Binding-site contacts:
Ligand atom O7 contacts residue ASN686 of chain 1.B at 3.5 Å (h-bond).
Ligand atom C7 contacts residue THR685 of chain 1.B at 4.2 Å.
Ligand atom C1 contacts residue ASN686 of chain 1.B at 1.4 Å.
Ligand atom O5 contacts residue ASN686 of chain 1.B at 2.3 Å (h-bond).
Ligand atom C5 contacts residue ASN686 of chain 1.B at 3.6 Å.
Ligand atom C4 contacts residue ASN686 of chain 1.B at 4.2 Å.
Ligand atom C8 contacts residue PHE1078 of chain 1.B at 3.9 Å (hydrophobic).
Ligand atom C2 contacts residue ASN686 of chain 1.B at 2.5 Å.
Ligand atom N2 contacts residue ASN686 of chain 1.B at 2.9 Å (h-bond).
Ligand atom O7 contacts residue THR685 of chain 1.B at 3.9 Å.
Ligand atom C8 contacts residue THR685 of chain 1.B at 4.4 Å.
Ligand atom C3 contacts residue ASN686 of chain 1.B at 3.8 Å.
Ligand atom C7 contacts residue ASN686 of chain 1.B at 3.4 Å.
Ligand atom C8 contacts residue ASN888 of chain 1.B at 4.5 Å.

Sequence of chain 1.B:
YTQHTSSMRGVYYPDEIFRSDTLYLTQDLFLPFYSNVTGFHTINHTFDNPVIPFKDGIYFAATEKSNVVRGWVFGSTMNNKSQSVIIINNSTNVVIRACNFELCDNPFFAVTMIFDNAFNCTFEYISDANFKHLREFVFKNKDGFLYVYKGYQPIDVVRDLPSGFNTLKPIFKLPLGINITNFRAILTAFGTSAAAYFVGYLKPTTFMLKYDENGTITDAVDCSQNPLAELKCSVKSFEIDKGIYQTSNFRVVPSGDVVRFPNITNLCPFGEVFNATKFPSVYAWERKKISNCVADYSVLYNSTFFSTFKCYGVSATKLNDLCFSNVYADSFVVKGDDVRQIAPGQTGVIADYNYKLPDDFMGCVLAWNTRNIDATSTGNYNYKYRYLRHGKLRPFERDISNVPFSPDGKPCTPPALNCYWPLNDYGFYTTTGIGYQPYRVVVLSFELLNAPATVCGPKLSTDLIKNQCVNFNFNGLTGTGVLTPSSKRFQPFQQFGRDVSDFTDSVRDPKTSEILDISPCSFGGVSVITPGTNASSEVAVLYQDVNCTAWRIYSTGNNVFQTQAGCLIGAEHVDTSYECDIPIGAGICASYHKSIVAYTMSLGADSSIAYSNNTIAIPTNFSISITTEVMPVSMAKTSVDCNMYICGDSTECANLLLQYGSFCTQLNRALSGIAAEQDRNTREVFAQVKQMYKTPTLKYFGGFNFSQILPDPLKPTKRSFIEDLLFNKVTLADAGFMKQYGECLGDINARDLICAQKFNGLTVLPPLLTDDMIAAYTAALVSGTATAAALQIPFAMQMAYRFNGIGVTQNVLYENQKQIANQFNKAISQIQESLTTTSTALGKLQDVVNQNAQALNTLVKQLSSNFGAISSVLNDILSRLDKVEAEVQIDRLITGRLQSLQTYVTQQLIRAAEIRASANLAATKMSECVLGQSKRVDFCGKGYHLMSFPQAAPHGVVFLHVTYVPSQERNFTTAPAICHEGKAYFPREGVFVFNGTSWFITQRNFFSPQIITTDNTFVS

This small molecule binds to this protein.
Small molecule (SMILES): CC(=O)N[C@@H]1[C@@H](O)[C@H](O)[C@@H](CO)O[C@H]1O